Binding-site contacts:
Ligand atom C5 contacts residue LYS218 of chain 1.C at 3.5 Å.
Ligand atom P contacts residue GLY191 of chain 1.C at 3.8 Å.
Ligand atom O1P contacts residue ARG192 of chain 1.C at 3.0 Å (salt-bridge).
Ligand atom O2P contacts residue ARG192 of chain 1.C at 4.0 Å.
Ligand atom N7 contacts residue ILE187 of chain 1.C at 3.8 Å.
Ligand atom N7 contacts residue LYS218 of chain 1.C at 3.2 Å (salt-bridge).
Ligand atom O5' contacts residue THR193 of chain 1.C at 3.1 Å (h-bond).
Ligand atom C6 contacts residue TYR239 of chain 1.C at 3.8 Å (hydrophobic).
Ligand atom O3P contacts residue THR190 of chain 1.C at 2.8 Å (h-bond).
Ligand atom C6 contacts residue VAL240 of chain 1.C at 3.4 Å (hydrophobic).
Ligand atom C2' contacts residue ILE187 of chain 1.C at 3.5 Å (hydrophobic).
Ligand atom C5 contacts residue TYR239 of chain 1.C at 4.0 Å (hydrophobic).
Ligand atom P contacts residue THR193 of chain 1.C at 4.0 Å.
Ligand atom O2P contacts residue ALA188 of chain 1.C at 3.9 Å.
Ligand atom O6 contacts residue VAL240 of chain 1.C at 3.0 Å (h-bond).
Ligand atom O6 contacts residue ARG238 of chain 1.C at 3.8 Å.
Ligand atom O2P contacts residue ASP189 of chain 1.C at 3.4 Å (salt-bridge).
Ligand atom O1P contacts residue THR190 of chain 1.C at 2.3 Å (h-bond).
Ligand atom N3 contacts residue TYR239 of chain 1.C at 3.5 Å (h-bond).
Ligand atom O6 contacts residue TYR239 of chain 1.C at 3.3 Å.
Ligand atom O3' contacts residue GLU185 of chain 1.C at 3.3 Å (salt-bridge).
Ligand atom O3P contacts residue ASP189 of chain 1.C at 3.3 Å.
Ligand atom C6 contacts residue LYS218 of chain 1.C at 3.1 Å.
Ligand atom O2P contacts residue THR190 of chain 1.C at 3.9 Å.
Ligand atom C2 contacts residue VAL240 of chain 1.C at 3.4 Å (hydrophobic).
Ligand atom C4 contacts residue ILE187 of chain 1.C at 3.8 Å (hydrophobic).
Ligand atom C5' contacts residue THR193 of chain 1.C at 3.6 Å.
Ligand atom O6 contacts residue LYS218 of chain 1.C at 2.3 Å (salt-bridge).
Ligand atom N1 contacts residue VAL240 of chain 1.C at 2.8 Å (h-bond).
Ligand atom O2P contacts residue GLY191 of chain 1.C at 3.2 Å (h-bond).
Ligand atom O1P contacts residue GLY191 of chain 1.C at 3.5 Å (h-bond).
Ligand atom P contacts residue THR190 of chain 1.C at 3.1 Å.
Ligand atom P contacts residue ASP189 of chain 1.C at 4.0 Å.
Ligand atom N1 contacts residue TYR239 of chain 1.C at 3.5 Å.
Ligand atom C2 contacts residue TYR239 of chain 1.C at 3.3 Å (hydrophobic).
Ligand atom O1P contacts residue THR193 of chain 1.C at 3.2 Å (h-bond).
Ligand atom N7 contacts residue ASP189 of chain 1.C at 3.9 Å.
Ligand atom C8 contacts residue ILE187 of chain 1.C at 3.9 Å (hydrophobic).
Ligand atom N9 contacts residue ILE187 of chain 1.C at 3.7 Å.
Ligand atom C2 contacts residue PHE245 of chain 1.C at 3.9 Å (hydrophobic).

Sequence of chain 1.C:
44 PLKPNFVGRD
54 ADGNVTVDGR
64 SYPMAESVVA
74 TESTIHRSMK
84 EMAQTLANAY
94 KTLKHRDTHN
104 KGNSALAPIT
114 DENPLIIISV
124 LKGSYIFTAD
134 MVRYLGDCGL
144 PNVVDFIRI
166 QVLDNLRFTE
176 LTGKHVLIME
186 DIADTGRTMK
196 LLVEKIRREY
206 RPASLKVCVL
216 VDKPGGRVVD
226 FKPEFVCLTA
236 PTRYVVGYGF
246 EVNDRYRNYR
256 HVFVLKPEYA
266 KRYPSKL

This small molecule binds to this protein.
Small molecule (SMILES): O=c1[nH]cnc2c1ncn2[C@@H]1O[C@H](COP(=O)(O)O)[C@@H](O)[C@H]1O